Sequence of chain 1.D:
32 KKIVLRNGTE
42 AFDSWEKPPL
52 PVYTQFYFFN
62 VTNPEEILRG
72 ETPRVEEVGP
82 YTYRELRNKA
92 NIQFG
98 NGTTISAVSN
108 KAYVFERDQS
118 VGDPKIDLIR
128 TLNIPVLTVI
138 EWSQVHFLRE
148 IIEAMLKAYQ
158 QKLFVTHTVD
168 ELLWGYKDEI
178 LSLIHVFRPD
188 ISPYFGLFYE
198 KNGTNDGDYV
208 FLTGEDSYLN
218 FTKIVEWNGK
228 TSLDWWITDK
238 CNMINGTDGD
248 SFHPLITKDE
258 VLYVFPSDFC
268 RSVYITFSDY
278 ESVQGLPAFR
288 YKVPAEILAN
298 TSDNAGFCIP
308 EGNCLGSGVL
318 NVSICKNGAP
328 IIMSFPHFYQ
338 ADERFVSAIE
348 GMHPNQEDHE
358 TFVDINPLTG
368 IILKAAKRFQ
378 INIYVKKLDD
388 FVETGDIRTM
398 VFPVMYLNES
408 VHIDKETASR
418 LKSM

The small molecule below binds the protein below.
Small molecule (SMILES): CC(=O)N[C@H]1[C@H](O[C@H]2[C@H](O)[C@@H](NC(C)=O)CO[C@@H]2CO)O[C@H](CO)[C@@H](O)[C@@H]1O

Binding-site contacts:
Ligand atom N2 contacts residue TYR110 of chain 1.D at 2.8 Å (h-bond).
Ligand atom C5 contacts residue ASN199 of chain 1.D at 3.6 Å.
Ligand atom C8 contacts residue TRP171 of chain 1.D at 3.5 Å (hydrophobic).
Ligand atom O5 contacts residue ASN199 of chain 1.D at 2.4 Å (h-bond).
Ligand atom C3 contacts residue VAL111 of chain 1.D at 4.3 Å (hydrophobic).
Ligand atom C8 contacts residue LEU87 of chain 1.D at 4.2 Å (hydrophobic).
Ligand atom C8 contacts residue TYR110 of chain 1.D at 3.9 Å (hydrophobic).
Ligand atom C1 contacts residue TYR110 of chain 1.D at 3.4 Å (hydrophobic).
Ligand atom C3 contacts residue ASN199 of chain 1.D at 3.8 Å.
Ligand atom N2 contacts residue ASN199 of chain 1.D at 2.8 Å (h-bond).
Ligand atom C8 contacts residue TYR84 of chain 1.D at 3.7 Å (hydrophobic).
Ligand atom O4 contacts residue VAL111 of chain 1.D at 3.9 Å.
Ligand atom C8 contacts residue ASN199 of chain 1.D at 4.3 Å.
Ligand atom C1 contacts residue ASN199 of chain 1.D at 1.4 Å.
Ligand atom C4 contacts residue ASN199 of chain 1.D at 4.2 Å.
Ligand atom O6 contacts residue LEU87 of chain 1.D at 4.2 Å.
Ligand atom O7 contacts residue ARG85 of chain 1.D at 4.5 Å.
Ligand atom C7 contacts residue LEU87 of chain 1.D at 4.3 Å (hydrophobic).
Ligand atom C3 contacts residue TYR110 of chain 1.D at 3.4 Å (hydrophobic).
Ligand atom C7 contacts residue ASN199 of chain 1.D at 3.3 Å.
Ligand atom O7 contacts residue LEU87 of chain 1.D at 4.4 Å.
Ligand atom O7 contacts residue VAL111 of chain 1.D at 4.1 Å.
Ligand atom O3 contacts residue TYR110 of chain 1.D at 4.1 Å.
Ligand atom C2 contacts residue TYR110 of chain 1.D at 3.4 Å (hydrophobic).
Ligand atom O7 contacts residue ASN199 of chain 1.D at 3.5 Å (h-bond).
Ligand atom O5 contacts residue TYR110 of chain 1.D at 4.5 Å.
Ligand atom C7 contacts residue TYR110 of chain 1.D at 3.8 Å (hydrophobic).
Ligand atom C2 contacts residue ASN199 of chain 1.D at 2.5 Å.